Binding-site contacts:
Ligand atom O6 contacts residue TRP88 of chain 1.E at 3.5 Å.
Ligand atom O3' contacts residue GLY33 of chain 1.A at 3.0 Å (h-bond).
Ligand atom C3 contacts residue LYS91 of chain 1.E at 3.8 Å.
Ligand atom O3 contacts residue TRP88 of chain 1.E at 3.8 Å.
Ligand atom N4' contacts residue GLY33 of chain 1.A at 4.0 Å.
Ligand atom O3' contacts residue TRP88 of chain 1.E at 3.8 Å.
Ligand atom O6 contacts residue HIS57 of chain 1.E at 3.4 Å.
Ligand atom C4 contacts residue TRP88 of chain 1.E at 3.5 Å (hydrophobic).
Ligand atom C7B contacts residue LYS34 of chain 1.A at 3.8 Å.
Ligand atom O3 contacts residue ASN90 of chain 1.E at 2.8 Å (h-bond).
Ligand atom C6 contacts residue TRP88 of chain 1.E at 3.7 Å (hydrophobic).
Ligand atom C6 contacts residue GLN56 of chain 1.E at 4.0 Å.
Ligand atom C7' contacts residue GLY33 of chain 1.A at 3.8 Å.
Ligand atom C7B contacts residue TYR12 of chain 1.E at 3.7 Å (hydrophobic).
Ligand atom C4 contacts residue GLU51 of chain 1.E at 3.4 Å.
Ligand atom C3 contacts residue TRP88 of chain 1.E at 3.6 Å (hydrophobic).
Ligand atom O1 contacts residue TRP88 of chain 1.E at 3.9 Å.
Ligand atom O3' contacts residue GLN61 of chain 1.E at 3.9 Å.
Ligand atom O2 contacts residue ASN90 of chain 1.E at 2.7 Å (h-bond).
Ligand atom O6 contacts residue GLN56 of chain 1.E at 4.0 Å.
Ligand atom N2' contacts residue TYR12 of chain 1.E at 3.7 Å.
Ligand atom C2 contacts residue ASN90 of chain 1.E at 3.8 Å.
Ligand atom C4 contacts residue LYS91 of chain 1.E at 3.8 Å.
Ligand atom O3' contacts residue TYR12 of chain 1.E at 3.6 Å.
Ligand atom C5B contacts residue LYS34 of chain 1.A at 3.8 Å.
Ligand atom C5 contacts residue TRP88 of chain 1.E at 3.7 Å (hydrophobic).
Ligand atom C9' contacts residue GLY33 of chain 1.A at 3.8 Å.
Ligand atom O4 contacts residue GLU51 of chain 1.E at 2.7 Å (salt-bridge).
Ligand atom O5 contacts residue GLN56 of chain 1.E at 3.8 Å.
Ligand atom O4 contacts residue LYS91 of chain 1.E at 2.7 Å (salt-bridge).
Ligand atom C7' contacts residue TYR12 of chain 1.E at 3.7 Å (hydrophobic).
Ligand atom O6 contacts residue GLN61 of chain 1.E at 2.8 Å (h-bond).
Ligand atom O4 contacts residue GLN56 of chain 1.E at 3.6 Å.
Ligand atom C3B contacts residue TYR12 of chain 1.E at 3.4 Å (hydrophobic).
Ligand atom C2 contacts residue LYS91 of chain 1.E at 3.9 Å.
Ligand atom N2' contacts residue GLY33 of chain 1.A at 3.2 Å.
Ligand atom C3 contacts residue ASN90 of chain 1.E at 3.6 Å.
Ligand atom O3 contacts residue LYS91 of chain 1.E at 3.0 Å (salt-bridge).
Ligand atom C6 contacts residue HIS57 of chain 1.E at 3.4 Å.
Ligand atom C7B contacts residue GLY33 of chain 1.A at 3.0 Å.

Sequence of chain 1.E:
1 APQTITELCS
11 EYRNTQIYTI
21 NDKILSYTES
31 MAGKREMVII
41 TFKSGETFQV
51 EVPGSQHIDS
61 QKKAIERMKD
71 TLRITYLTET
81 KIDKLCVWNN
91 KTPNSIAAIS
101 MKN

Sequence of chain 1.A:
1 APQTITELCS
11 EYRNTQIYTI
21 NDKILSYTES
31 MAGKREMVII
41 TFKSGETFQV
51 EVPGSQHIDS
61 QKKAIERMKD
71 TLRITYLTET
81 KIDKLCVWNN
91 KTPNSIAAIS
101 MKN

The protein below binds the small molecule below.
Small molecule (SMILES): O=C(NCCCN1CCOCC1)c1cc(O[C@H]2O[C@H](CO)[C@H](O)[C@H](O)[C@H]2O)cc([N+](=O)[O-])c1